Sequence of chain 4.A:
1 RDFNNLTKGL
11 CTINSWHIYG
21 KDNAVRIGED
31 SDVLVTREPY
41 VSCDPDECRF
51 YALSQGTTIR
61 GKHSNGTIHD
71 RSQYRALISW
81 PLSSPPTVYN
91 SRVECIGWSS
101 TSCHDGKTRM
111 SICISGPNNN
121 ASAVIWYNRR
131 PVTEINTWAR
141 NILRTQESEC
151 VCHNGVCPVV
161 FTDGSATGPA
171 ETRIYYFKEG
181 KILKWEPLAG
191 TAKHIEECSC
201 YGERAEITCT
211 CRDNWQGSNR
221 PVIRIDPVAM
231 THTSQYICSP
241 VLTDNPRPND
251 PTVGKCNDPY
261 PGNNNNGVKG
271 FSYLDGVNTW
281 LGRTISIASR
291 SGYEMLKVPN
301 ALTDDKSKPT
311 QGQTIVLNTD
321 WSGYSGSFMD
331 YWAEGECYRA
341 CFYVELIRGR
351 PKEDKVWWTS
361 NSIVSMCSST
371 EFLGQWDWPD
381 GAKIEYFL

The small molecule below binds the protein below.
Small molecule (SMILES): CC(=O)N[C@@H]1[C@@H](O)[C@H](O)[C@@H](CO)O[C@H]1O

Binding-site contacts:
Ligand atom C6 contacts residue TRP357 of chain 4.A at 4.5 Å (hydrophobic).
Ligand atom O5 contacts residue TRP357 of chain 4.A at 4.2 Å.
Ligand atom C1 contacts residue ASN65 of chain 4.A at 1.4 Å.
Ligand atom O7 contacts residue ASN65 of chain 4.A at 3.1 Å (h-bond).
Ligand atom C3 contacts residue ASN65 of chain 4.A at 3.7 Å.
Ligand atom C7 contacts residue ASN65 of chain 4.A at 3.2 Å.
Ligand atom N2 contacts residue ASN65 of chain 4.A at 2.9 Å (h-bond).
Ligand atom C4 contacts residue ASN65 of chain 4.A at 4.1 Å.
Ligand atom C2 contacts residue ASN65 of chain 4.A at 2.4 Å.
Ligand atom C7 contacts residue TRP357 of chain 4.A at 3.7 Å (hydrophobic).
Ligand atom C3 contacts residue TRP357 of chain 4.A at 3.5 Å (hydrophobic).
Ligand atom C4 contacts residue TRP357 of chain 4.A at 4.2 Å (hydrophobic).
Ligand atom C8 contacts residue TRP357 of chain 4.A at 3.3 Å (hydrophobic).
Ligand atom C1 contacts residue TRP357 of chain 4.A at 3.6 Å (hydrophobic).
Ligand atom C8 contacts residue ASN65 of chain 4.A at 4.5 Å.
Ligand atom C2 contacts residue TRP357 of chain 4.A at 3.8 Å (hydrophobic).
Ligand atom N2 contacts residue TRP357 of chain 4.A at 3.0 Å (h-bond).
Ligand atom O3 contacts residue TRP357 of chain 4.A at 4.2 Å.
Ligand atom O5 contacts residue ASN65 of chain 4.A at 2.4 Å (h-bond).
Ligand atom O4 contacts residue TRP357 of chain 4.A at 4.2 Å.
Ligand atom C5 contacts residue ASN65 of chain 4.A at 3.6 Å.
Ligand atom C5 contacts residue TRP357 of chain 4.A at 3.7 Å (hydrophobic).